Sequence of chain 1.B:
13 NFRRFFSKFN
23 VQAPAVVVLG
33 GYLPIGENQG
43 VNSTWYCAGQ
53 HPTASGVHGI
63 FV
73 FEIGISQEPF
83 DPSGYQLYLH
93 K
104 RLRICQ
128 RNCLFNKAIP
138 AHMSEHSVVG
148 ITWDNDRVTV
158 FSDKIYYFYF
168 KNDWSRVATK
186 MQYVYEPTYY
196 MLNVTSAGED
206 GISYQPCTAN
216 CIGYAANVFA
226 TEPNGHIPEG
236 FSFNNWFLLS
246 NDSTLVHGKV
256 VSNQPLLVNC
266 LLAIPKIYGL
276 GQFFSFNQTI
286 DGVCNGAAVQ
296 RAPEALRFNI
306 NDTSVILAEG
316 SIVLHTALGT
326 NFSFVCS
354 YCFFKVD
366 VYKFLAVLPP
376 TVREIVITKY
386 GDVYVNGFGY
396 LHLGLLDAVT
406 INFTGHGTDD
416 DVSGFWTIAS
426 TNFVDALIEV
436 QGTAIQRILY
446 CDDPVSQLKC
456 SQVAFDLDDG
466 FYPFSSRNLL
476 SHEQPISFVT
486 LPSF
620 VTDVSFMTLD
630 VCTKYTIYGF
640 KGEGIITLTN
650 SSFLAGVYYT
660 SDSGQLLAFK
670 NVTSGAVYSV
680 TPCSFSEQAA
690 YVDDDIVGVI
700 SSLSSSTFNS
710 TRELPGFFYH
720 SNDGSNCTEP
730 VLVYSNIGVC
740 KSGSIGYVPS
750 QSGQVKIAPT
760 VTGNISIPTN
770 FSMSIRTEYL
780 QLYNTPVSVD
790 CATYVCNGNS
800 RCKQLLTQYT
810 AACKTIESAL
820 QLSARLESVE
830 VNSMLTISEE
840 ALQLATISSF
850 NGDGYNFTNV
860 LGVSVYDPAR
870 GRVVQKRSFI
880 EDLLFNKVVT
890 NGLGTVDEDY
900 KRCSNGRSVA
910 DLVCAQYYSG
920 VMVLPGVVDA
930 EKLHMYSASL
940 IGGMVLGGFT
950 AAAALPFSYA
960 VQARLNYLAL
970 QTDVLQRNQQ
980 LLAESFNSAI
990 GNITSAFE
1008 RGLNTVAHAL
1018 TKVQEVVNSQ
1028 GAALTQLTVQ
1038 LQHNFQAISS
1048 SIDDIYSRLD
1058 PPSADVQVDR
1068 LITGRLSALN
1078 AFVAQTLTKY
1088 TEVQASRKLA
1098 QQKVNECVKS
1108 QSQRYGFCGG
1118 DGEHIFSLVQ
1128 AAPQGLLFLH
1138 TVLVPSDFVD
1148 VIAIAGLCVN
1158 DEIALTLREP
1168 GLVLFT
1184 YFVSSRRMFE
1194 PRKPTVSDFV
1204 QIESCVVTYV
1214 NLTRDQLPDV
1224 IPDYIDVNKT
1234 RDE

The protein below binds the small molecule below.
Small molecule (SMILES): CC(=O)N[C@H]1[C@H](O[C@H]2[C@H](O)[C@@H](NC(C)=O)CO[C@@H]2CO)O[C@H](CO)[C@@H](O[C@@H]2O[C@H](CO)[C@@H](O)[C@H](O)[C@@H]2O)[C@@H]1O

Binding-site contacts:
Ligand atom O6 contacts residue ASN407 of chain 1.B at 4.3 Å.
Ligand atom O5 contacts residue ARG154 of chain 1.B at 3.7 Å.
Ligand atom O7 contacts residue ASN407 of chain 1.B at 3.6 Å.
Ligand atom C1 contacts residue ASN407 of chain 1.B at 1.4 Å.
Ligand atom C5 contacts residue ASN407 of chain 1.B at 3.1 Å.
Ligand atom C4 contacts residue ASN407 of chain 1.B at 3.8 Å.
Ligand atom C4 contacts residue TYR166 of chain 1.B at 3.6 Å (hydrophobic).
Ligand atom C2 contacts residue TYR166 of chain 1.B at 4.3 Å (hydrophobic).
Ligand atom C7 contacts residue TYR166 of chain 1.B at 4.3 Å (hydrophobic).
Ligand atom C7 contacts residue ASN407 of chain 1.B at 3.6 Å.
Ligand atom C5 contacts residue TYR166 of chain 1.B at 3.4 Å (hydrophobic).
Ligand atom O5 contacts residue TYR166 of chain 1.B at 3.1 Å.
Ligand atom C1 contacts residue TYR166 of chain 1.B at 3.9 Å (hydrophobic).
Ligand atom O5 contacts residue ASN407 of chain 1.B at 2.3 Å (h-bond).
Ligand atom C3 contacts residue TYR166 of chain 1.B at 3.6 Å (hydrophobic).
Ligand atom C3 contacts residue ASN407 of chain 1.B at 3.7 Å.
Ligand atom C2 contacts residue ASN407 of chain 1.B at 2.5 Å.
Ligand atom N2 contacts residue TYR166 of chain 1.B at 4.1 Å.
Ligand atom O4 contacts residue TYR166 of chain 1.B at 3.2 Å.
Ligand atom C6 contacts residue ASN407 of chain 1.B at 3.0 Å.
Ligand atom C8 contacts residue TYR166 of chain 1.B at 3.7 Å (hydrophobic).
Ligand atom C1 contacts residue ARG154 of chain 1.B at 4.0 Å.
Ligand atom O7 contacts residue TYR166 of chain 1.B at 4.5 Å.
Ligand atom N2 contacts residue ASN407 of chain 1.B at 3.3 Å (h-bond).